Sequence of chain 8.A:
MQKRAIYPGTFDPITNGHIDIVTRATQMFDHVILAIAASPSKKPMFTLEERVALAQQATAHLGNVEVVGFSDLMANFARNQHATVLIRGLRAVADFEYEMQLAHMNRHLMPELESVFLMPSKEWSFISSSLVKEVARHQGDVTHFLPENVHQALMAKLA

Sequence of chain 2.A:
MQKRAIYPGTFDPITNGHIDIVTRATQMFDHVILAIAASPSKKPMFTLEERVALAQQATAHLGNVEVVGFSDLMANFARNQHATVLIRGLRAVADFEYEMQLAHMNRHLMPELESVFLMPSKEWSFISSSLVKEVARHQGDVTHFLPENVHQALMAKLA

A small-molecule ligand and the protein it binds are described below.
Small molecule (SMILES): CC1=Nc2nc(N[C@H](CC#N)c3cccc(Cl)c3)nn2C(=O)C1

Binding-site contacts:
Ligand atom C13 contacts residue HIS138 of chain 8.A at 3.6 Å.
Ligand atom CL contacts residue GLY9 of chain 2.A at 3.5 Å.
Ligand atom C20 contacts residue ALA37 of chain 2.A at 3.7 Å (hydrophobic).
Ligand atom C10 contacts residue VAL135 of chain 8.A at 3.7 Å (hydrophobic).
Ligand atom C5 contacts residue MET74 of chain 2.A at 3.5 Å (hydrophobic).
Ligand atom N6 contacts residue MET74 of chain 2.A at 3.8 Å.
Ligand atom C14 contacts residue ASP72 of chain 2.A at 3.2 Å.
Ligand atom N9 contacts residue LEU73 of chain 2.A at 3.6 Å.
Ligand atom C19 contacts residue THR10 of chain 2.A at 3.7 Å.
Ligand atom N12 contacts residue ASP72 of chain 2.A at 3.0 Å (salt-bridge).
Ligand atom C2 contacts residue LEU102 of chain 2.A at 3.7 Å (hydrophobic).
Ligand atom N4 contacts residue MET74 of chain 2.A at 3.8 Å.
Ligand atom C8 contacts residue MET74 of chain 2.A at 3.8 Å (hydrophobic).
Ligand atom C10 contacts residue MET105 of chain 2.A at 3.5 Å (hydrophobic).
Ligand atom C18 contacts residue ALA37 of chain 2.A at 3.5 Å (hydrophobic).
Ligand atom C13 contacts residue ASP72 of chain 2.A at 3.8 Å.
Ligand atom C19 contacts residue ALA37 of chain 2.A at 3.5 Å (hydrophobic).
Ligand atom O11 contacts residue GLU134 of chain 8.A at 3.6 Å.
Ligand atom N9 contacts residue MET74 of chain 2.A at 2.9 Å (h-bond).
Ligand atom C8 contacts residue HIS138 of chain 8.A at 3.9 Å.
Ligand atom N7 contacts residue HIS138 of chain 8.A at 3.8 Å.
Ligand atom C15 contacts residue PHE70 of chain 2.A at 3.8 Å (hydrophobic).
Ligand atom C10 contacts residue LEU102 of chain 2.A at 3.7 Å (hydrophobic).
Ligand atom C14 contacts residue SER71 of chain 2.A at 3.5 Å.
Ligand atom C17 contacts residue ALA37 of chain 2.A at 3.6 Å (hydrophobic).
Ligand atom N23 contacts residue SER39 of chain 2.A at 2.8 Å (h-bond).
Ligand atom N23 contacts residue ALA38 of chain 2.A at 3.4 Å (h-bond).
Ligand atom C16 contacts residue ALA37 of chain 2.A at 3.7 Å (hydrophobic).
Ligand atom C14 contacts residue HIS138 of chain 8.A at 3.8 Å.
Ligand atom CL contacts residue MET74 of chain 2.A at 3.8 Å.
Ligand atom C15 contacts residue ALA37 of chain 2.A at 3.8 Å (hydrophobic).
Ligand atom C17 contacts residue PHE70 of chain 2.A at 3.7 Å (hydrophobic).
Ligand atom C14 contacts residue PHE70 of chain 2.A at 3.8 Å (hydrophobic).
Ligand atom N6 contacts residue LEU73 of chain 2.A at 3.7 Å.
Ligand atom C20 contacts residue SER39 of chain 2.A at 3.9 Å.
Ligand atom C1 contacts residue LEU102 of chain 2.A at 3.7 Å (hydrophobic).
Ligand atom C15 contacts residue SER39 of chain 2.A at 3.8 Å.
Ligand atom C15 contacts residue SER71 of chain 2.A at 3.8 Å.
Ligand atom C10 contacts residue ASN106 of chain 2.A at 3.7 Å.
Ligand atom C21 contacts residue ALA37 of chain 2.A at 3.7 Å (hydrophobic).